Sequence of chain 20.E:
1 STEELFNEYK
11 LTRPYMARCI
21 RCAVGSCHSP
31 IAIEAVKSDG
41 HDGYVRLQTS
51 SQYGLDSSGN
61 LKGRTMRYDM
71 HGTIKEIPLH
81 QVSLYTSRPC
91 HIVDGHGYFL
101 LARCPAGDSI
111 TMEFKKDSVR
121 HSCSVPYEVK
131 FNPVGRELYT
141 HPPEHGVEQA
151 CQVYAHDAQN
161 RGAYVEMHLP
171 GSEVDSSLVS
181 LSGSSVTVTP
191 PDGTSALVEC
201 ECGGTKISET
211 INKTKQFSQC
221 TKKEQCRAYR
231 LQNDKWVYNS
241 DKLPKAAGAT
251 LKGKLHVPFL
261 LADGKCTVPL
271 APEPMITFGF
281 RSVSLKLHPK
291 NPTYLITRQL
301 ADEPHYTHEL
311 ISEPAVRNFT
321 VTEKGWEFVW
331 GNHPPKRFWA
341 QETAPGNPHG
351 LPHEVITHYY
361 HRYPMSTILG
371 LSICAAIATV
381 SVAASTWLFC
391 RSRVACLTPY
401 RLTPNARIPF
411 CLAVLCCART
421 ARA

The protein below binds the small molecule below.
Small molecule (SMILES): CC(=O)N[C@@H]1[C@@H](O)[C@H](O)[C@@H](CO)O[C@H]1O

Binding-site contacts:
Ligand atom N2 contacts residue ILE211 of chain 20.E at 4.3 Å.
Ligand atom O5 contacts residue ASN212 of chain 20.E at 2.4 Å (h-bond).
Ligand atom C3 contacts residue ASN212 of chain 20.E at 3.8 Å.
Ligand atom C7 contacts residue ASN212 of chain 20.E at 3.9 Å.
Ligand atom C5 contacts residue ASN212 of chain 20.E at 3.7 Å.
Ligand atom C1 contacts residue ASN212 of chain 20.E at 1.4 Å.
Ligand atom N2 contacts residue ASN212 of chain 20.E at 2.9 Å (h-bond).
Ligand atom C4 contacts residue ASN212 of chain 20.E at 4.2 Å.
Ligand atom C1 contacts residue ILE211 of chain 20.E at 4.2 Å (hydrophobic).
Ligand atom O7 contacts residue ASN212 of chain 20.E at 4.5 Å.
Ligand atom C2 contacts residue ASN212 of chain 20.E at 2.4 Å.